Binding-site contacts:
Ligand atom C18 contacts residue ILE309 of chain 1.A at 3.8 Å (hydrophobic).
Ligand atom C14 contacts residue PRO307 of chain 1.A at 3.8 Å (hydrophobic).
Ligand atom C21 contacts residue TYR188 of chain 1.A at 3.9 Å (hydrophobic).
Ligand atom N5 contacts residue GLY185 of chain 1.A at 4.0 Å.
Ligand atom C14 contacts residue ILE309 of chain 1.A at 4.0 Å (hydrophobic).
Ligand atom C9 contacts residue PRO307 of chain 1.A at 3.6 Å (hydrophobic).
Ligand atom N4 contacts residue ALA379 of chain 1.A at 4.0 Å.
Ligand atom C6 contacts residue TYR188 of chain 1.A at 3.6 Å (hydrophobic).
Ligand atom C17 contacts residue TYR188 of chain 1.A at 3.1 Å (hydrophobic).
Ligand atom N2 contacts residue GLY185 of chain 1.A at 3.4 Å.
Ligand atom C8 contacts residue TYR188 of chain 1.A at 3.9 Å (hydrophobic).
Ligand atom N contacts residue TYR188 of chain 1.A at 3.5 Å.
Ligand atom N5 contacts residue LYS189 of chain 1.A at 3.0 Å (salt-bridge).
Ligand atom C19 contacts residue ARG349 of chain 1.A at 3.8 Å.
Ligand atom C13 contacts residue TYR188 of chain 1.A at 3.7 Å (hydrophobic).
Ligand atom C25 contacts residue ALA379 of chain 1.A at 3.5 Å (hydrophobic).
Ligand atom C9 contacts residue THR304 of chain 1.A at 3.9 Å.
Ligand atom C21 contacts residue ILE351 of chain 1.A at 3.7 Å (hydrophobic).
Ligand atom C23 contacts residue ARG349 of chain 1.A at 3.7 Å.
Ligand atom C17 contacts residue ALA379 of chain 1.A at 3.5 Å (hydrophobic).
Ligand atom C25 contacts residue VAL350 of chain 1.A at 3.4 Å (hydrophobic).
Ligand atom O contacts residue PRO273 of chain 1.A at 4.0 Å.
Ligand atom C22 contacts residue HIS191 of chain 1.A at 3.7 Å.
Ligand atom C7 contacts residue TYR188 of chain 1.A at 3.5 Å (hydrophobic).
Ligand atom C11 contacts residue GLY185 of chain 1.A at 3.6 Å.
Ligand atom C11 contacts residue LYS189 of chain 1.A at 3.5 Å.
Ligand atom N3 contacts residue TYR188 of chain 1.A at 3.5 Å.
Ligand atom S contacts residue LYS189 of chain 1.A at 3.8 Å.
Ligand atom C4 contacts residue TYR188 of chain 1.A at 3.9 Å (hydrophobic).
Ligand atom C12 contacts residue PRO307 of chain 1.A at 3.8 Å (hydrophobic).
Ligand atom C10 contacts residue TYR188 of chain 1.A at 3.3 Å (hydrophobic).
Ligand atom N4 contacts residue TYR188 of chain 1.A at 3.7 Å.
Ligand atom C21 contacts residue HIS191 of chain 1.A at 3.8 Å.
Ligand atom C20 contacts residue VAL242 of chain 1.A at 3.9 Å (hydrophobic).
Ligand atom C25 contacts residue ARG349 of chain 1.A at 3.7 Å.
Ligand atom S contacts residue ARG349 of chain 1.A at 3.7 Å.
Ligand atom C8 contacts residue LYS189 of chain 1.A at 4.0 Å.
Ligand atom C24 contacts residue HIS191 of chain 1.A at 3.4 Å.
Ligand atom C2 contacts residue TYR188 of chain 1.A at 3.6 Å (hydrophobic).
Ligand atom C24 contacts residue ILE351 of chain 1.A at 3.7 Å (hydrophobic).

A small-molecule ligand and the protein it binds are described below.
Small molecule (SMILES): CSc1ccc(CNC(=O)[C@@H]2CCCN(c3ncnc4nn(-c5ccc(C)cc5)cc34)C2)cc1

Sequence of chain 1.A:
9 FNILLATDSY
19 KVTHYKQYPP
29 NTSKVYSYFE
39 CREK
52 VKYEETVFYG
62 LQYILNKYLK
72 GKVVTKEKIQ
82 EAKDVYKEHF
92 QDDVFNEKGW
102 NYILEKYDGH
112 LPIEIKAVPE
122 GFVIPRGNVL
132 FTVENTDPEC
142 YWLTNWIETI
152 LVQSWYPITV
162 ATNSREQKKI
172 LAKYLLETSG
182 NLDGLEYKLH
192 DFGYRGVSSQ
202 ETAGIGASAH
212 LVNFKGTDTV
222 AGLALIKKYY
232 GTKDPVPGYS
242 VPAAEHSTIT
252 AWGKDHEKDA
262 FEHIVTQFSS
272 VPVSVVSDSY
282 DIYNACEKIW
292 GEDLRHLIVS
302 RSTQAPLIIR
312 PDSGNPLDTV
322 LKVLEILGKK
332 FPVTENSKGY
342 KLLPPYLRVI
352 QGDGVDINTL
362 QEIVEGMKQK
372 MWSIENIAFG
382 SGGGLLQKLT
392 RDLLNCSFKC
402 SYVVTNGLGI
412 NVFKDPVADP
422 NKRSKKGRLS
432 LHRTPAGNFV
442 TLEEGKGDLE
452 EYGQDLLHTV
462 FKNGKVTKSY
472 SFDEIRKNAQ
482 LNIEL